Sequence of chain 1.A:
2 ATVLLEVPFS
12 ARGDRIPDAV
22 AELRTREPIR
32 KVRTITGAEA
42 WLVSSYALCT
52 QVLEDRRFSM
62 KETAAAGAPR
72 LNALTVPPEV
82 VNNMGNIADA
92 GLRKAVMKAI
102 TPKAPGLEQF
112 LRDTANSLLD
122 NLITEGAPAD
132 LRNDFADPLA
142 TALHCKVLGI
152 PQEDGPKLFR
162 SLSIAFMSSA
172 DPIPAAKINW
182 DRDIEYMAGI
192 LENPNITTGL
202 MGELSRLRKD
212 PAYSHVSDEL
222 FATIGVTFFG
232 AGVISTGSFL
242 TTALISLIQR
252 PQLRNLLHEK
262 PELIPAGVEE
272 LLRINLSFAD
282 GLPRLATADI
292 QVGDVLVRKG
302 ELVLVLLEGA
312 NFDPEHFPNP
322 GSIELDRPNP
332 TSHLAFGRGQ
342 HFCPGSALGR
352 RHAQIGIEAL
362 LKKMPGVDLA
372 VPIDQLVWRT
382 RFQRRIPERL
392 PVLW

This small molecule binds to this protein.
Small molecule (SMILES): C[C@@H]1NC(=O)[C@H](Cc2ccc(O)cc2)NC1=O

Binding-site contacts:
Ligand atom OHB contacts residue VAL77 of chain 1.A at 3.8 Å.
Ligand atom CB contacts residue ASN84 of chain 1.A at 3.6 Å.
Ligand atom CE3 contacts residue TRP181 of chain 1.A at 4.4 Å (hydrophobic).
Ligand atom CE3 contacts residue PHE167 of chain 1.A at 3.8 Å (hydrophobic).
Ligand atom CBA contacts residue HEM1 of chain 1.B at 3.8 Å.
Ligand atom CD4 contacts residue VAL77 of chain 1.A at 4.3 Å (hydrophobic).
Ligand atom OB contacts residue HEM1 of chain 1.B at 3.5 Å.
Ligand atom CAA contacts residue HEM1 of chain 1.B at 3.8 Å.
Ligand atom CA contacts residue VAL82 of chain 1.A at 3.9 Å (hydrophobic).
Ligand atom OHB contacts residue PHE167 of chain 1.A at 4.2 Å.
Ligand atom NA contacts residue ASN84 of chain 1.A at 4.1 Å.
Ligand atom CE4 contacts residue VAL77 of chain 1.A at 3.6 Å (hydrophobic).
Ligand atom CAB contacts residue ASN84 of chain 1.A at 4.3 Å.
Ligand atom CZB contacts residue PHE167 of chain 1.A at 3.8 Å (hydrophobic).
Ligand atom CB contacts residue HEM1 of chain 1.B at 4.0 Å.
Ligand atom CE3 contacts residue THR228 of chain 1.A at 3.9 Å.
Ligand atom CD3 contacts residue THR228 of chain 1.A at 3.5 Å.
Ligand atom CBB contacts residue THR228 of chain 1.A at 4.4 Å.
Ligand atom OHB contacts residue ALA166 of chain 1.A at 3.6 Å.
Ligand atom OA contacts residue VAL81 of chain 1.A at 4.2 Å.
Ligand atom CGB contacts residue THR228 of chain 1.A at 4.2 Å.
Ligand atom CD3 contacts residue PHE167 of chain 1.A at 4.0 Å (hydrophobic).
Ligand atom CZB contacts residue VAL77 of chain 1.A at 3.7 Å (hydrophobic).
Ligand atom CBA contacts residue MET61 of chain 1.A at 3.6 Å (hydrophobic).
Ligand atom NA contacts residue HEM1 of chain 1.B at 3.1 Å (h-bond).
Ligand atom OB contacts residue ASN84 of chain 1.A at 3.0 Å (h-bond).
Ligand atom NA contacts residue VAL82 of chain 1.A at 4.0 Å.
Ligand atom CB contacts residue VAL81 of chain 1.A at 4.3 Å (hydrophobic).
Ligand atom CD4 contacts residue PHE167 of chain 1.A at 4.1 Å (hydrophobic).
Ligand atom CE4 contacts residue THR76 of chain 1.A at 4.2 Å.
Ligand atom OHB contacts residue TRP181 of chain 1.A at 4.3 Å.
Ligand atom CAB contacts residue VAL81 of chain 1.A at 4.2 Å (hydrophobic).
Ligand atom CAB contacts residue THR228 of chain 1.A at 4.3 Å.
Ligand atom OA contacts residue VAL82 of chain 1.A at 3.5 Å.
Ligand atom CGB contacts residue PHE167 of chain 1.A at 4.3 Å (hydrophobic).
Ligand atom CE4 contacts residue PHE167 of chain 1.A at 4.0 Å (hydrophobic).
Ligand atom NB contacts residue VAL81 of chain 1.A at 3.8 Å.
Ligand atom CAA contacts residue MET61 of chain 1.A at 3.9 Å (hydrophobic).
Ligand atom CAA contacts residue VAL82 of chain 1.A at 3.5 Å (hydrophobic).
Ligand atom CA contacts residue VAL81 of chain 1.A at 3.9 Å (hydrophobic).